Sequence of chain 1.A:
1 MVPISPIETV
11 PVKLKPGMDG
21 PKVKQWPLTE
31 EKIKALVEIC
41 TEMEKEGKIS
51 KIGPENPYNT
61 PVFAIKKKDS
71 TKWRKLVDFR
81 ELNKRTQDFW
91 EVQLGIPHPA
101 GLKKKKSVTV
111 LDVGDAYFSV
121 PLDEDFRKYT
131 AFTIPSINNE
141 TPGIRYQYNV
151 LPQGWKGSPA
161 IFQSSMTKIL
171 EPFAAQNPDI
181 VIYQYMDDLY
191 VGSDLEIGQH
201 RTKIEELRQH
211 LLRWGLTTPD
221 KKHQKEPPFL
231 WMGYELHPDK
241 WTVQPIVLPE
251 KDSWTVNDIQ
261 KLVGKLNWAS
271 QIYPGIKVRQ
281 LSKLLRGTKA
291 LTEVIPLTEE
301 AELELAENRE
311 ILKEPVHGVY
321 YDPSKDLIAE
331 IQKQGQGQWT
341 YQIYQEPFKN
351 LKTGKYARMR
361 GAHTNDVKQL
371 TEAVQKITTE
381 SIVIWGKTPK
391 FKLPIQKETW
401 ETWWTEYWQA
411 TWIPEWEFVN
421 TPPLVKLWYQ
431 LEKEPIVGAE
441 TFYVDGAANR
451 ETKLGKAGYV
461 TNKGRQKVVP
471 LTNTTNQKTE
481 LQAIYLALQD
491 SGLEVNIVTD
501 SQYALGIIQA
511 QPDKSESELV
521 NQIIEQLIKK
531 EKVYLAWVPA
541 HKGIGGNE

Binding-site contacts:
Ligand atom BR4 contacts residue SER515 of chain 1.A at 3.9 Å.
Ligand atom C3 contacts residue ARG279 of chain 1.A at 4.4 Å.
Ligand atom C5 contacts residue SER515 of chain 1.A at 3.5 Å.
Ligand atom C3 contacts residue ARG358 of chain 1.A at 3.3 Å.
Ligand atom C5 contacts residue GLU516 of chain 1.A at 4.4 Å.
Ligand atom N1 contacts residue SER515 of chain 1.A at 4.5 Å.
Ligand atom N2 contacts residue ARG358 of chain 1.A at 3.8 Å.
Ligand atom BR4 contacts residue GLU516 of chain 1.A at 4.0 Å.
Ligand atom BR4 contacts residue LYS514 of chain 1.A at 4.4 Å.
Ligand atom C4 contacts residue ARG358 of chain 1.A at 3.8 Å.
Ligand atom C3 contacts residue GLU516 of chain 1.A at 4.0 Å.
Ligand atom C4 contacts residue GLU516 of chain 1.A at 4.0 Å.
Ligand atom BR4 contacts residue ARG358 of chain 1.A at 3.9 Å.
Ligand atom BR4 contacts residue THR364 of chain 1.A at 4.1 Å.
Ligand atom N2 contacts residue ARG279 of chain 1.A at 4.1 Å.
Ligand atom C5 contacts residue LYS514 of chain 1.A at 3.9 Å.
Ligand atom C4 contacts residue SER515 of chain 1.A at 4.1 Å.

This small molecule binds to this protein.
Small molecule (SMILES): Brc1cn[nH]c1